A small-molecule ligand and the protein it binds are described below.
Small molecule (SMILES): CC(=O)N[C@H]1[C@H](O[C@H]2[C@H](O)[C@@H](NC(C)=O)CO[C@@H]2CO)O[C@H](CO)[C@@H](O[C@@H]2O[C@H](CO[C@H]3O[C@H](CO)[C@@H](O)[C@H](O)[C@@H]3O)[C@@H](O)[C@H](O[C@H]3O[C@H](CO)[C@@H](O)[C@H](O)[C@@H]3O[C@H]3O[C@H](CO)[C@@H](O)[C@H](O)[C@@H]3O)[C@@H]2O)[C@@H]1O

Binding-site contacts:
Ligand atom O5 contacts residue CYS413 of chain 3.A at 3.4 Å.
Ligand atom C7 contacts residue ASN346 of chain 3.A at 3.8 Å.
Ligand atom O3 contacts residue CYS413 of chain 3.A at 3.9 Å.
Ligand atom O3 contacts residue LYS35 of chain 3.A at 3.4 Å.
Ligand atom C1 contacts residue SER415 of chain 3.A at 3.9 Å.
Ligand atom C7 contacts residue ASN232 of chain 3.A at 3.8 Å.
Ligand atom O3 contacts residue GLN408 of chain 3.A at 3.1 Å (h-bond).
Ligand atom C6 contacts residue GLY348 of chain 3.A at 3.6 Å.
Ligand atom C8 contacts residue ASN346 of chain 3.A at 3.4 Å.
Ligand atom C6 contacts residue CYS413 of chain 3.A at 3.8 Å (hydrophobic).
Ligand atom O5 contacts residue NAG1 of chain 3.N at 3.4 Å (h-bond).
Ligand atom O4 contacts residue LYS35 of chain 3.A at 3.2 Å.
Ligand atom N2 contacts residue ASN232 of chain 3.A at 2.9 Å (h-bond).
Ligand atom C1 contacts residue ASN232 of chain 3.A at 1.4 Å.
Ligand atom C5 contacts residue GLU181 of chain 3.A at 3.9 Å.
Ligand atom C3 contacts residue ASN232 of chain 3.A at 3.8 Å.
Ligand atom C2 contacts residue VAL414 of chain 3.A at 4.0 Å (hydrophobic).
Ligand atom C8 contacts residue SER415 of chain 3.A at 3.3 Å.
Ligand atom C6 contacts residue ARG412 of chain 3.A at 3.9 Å.
Ligand atom C4 contacts residue VAL414 of chain 3.A at 3.5 Å (hydrophobic).
Ligand atom O5 contacts residue ASN232 of chain 3.A at 2.3 Å (h-bond).
Ligand atom C5 contacts residue ASN232 of chain 3.A at 3.6 Å.
Ligand atom C7 contacts residue SER415 of chain 3.A at 3.3 Å.
Ligand atom C4 contacts residue GLU181 of chain 3.A at 4.0 Å.
Ligand atom O4 contacts residue VAL414 of chain 3.A at 3.5 Å (h-bond).
Ligand atom C3 contacts residue SER415 of chain 3.A at 3.7 Å.
Ligand atom C1 contacts residue GLU181 of chain 3.A at 3.7 Å.
Ligand atom C3 contacts residue VAL414 of chain 3.A at 3.2 Å (hydrophobic).
Ligand atom C8 contacts residue LEU231 of chain 3.A at 3.6 Å (hydrophobic).
Ligand atom C2 contacts residue ASN232 of chain 3.A at 2.5 Å.
Ligand atom N2 contacts residue SER415 of chain 3.A at 2.6 Å (h-bond).
Ligand atom O6 contacts residue GLU181 of chain 3.A at 3.9 Å.
Ligand atom O6 contacts residue GLY348 of chain 3.A at 2.4 Å (h-bond).
Ligand atom O7 contacts residue ASN346 of chain 3.A at 3.5 Å (h-bond).
Ligand atom C5 contacts residue VAL414 of chain 3.A at 3.4 Å (hydrophobic).
Ligand atom C1 contacts residue VAL414 of chain 3.A at 3.8 Å (hydrophobic).
Ligand atom O6 contacts residue SER179 of chain 3.A at 3.3 Å.
Ligand atom C2 contacts residue SER415 of chain 3.A at 3.5 Å.
Ligand atom O6 contacts residue CYS347 of chain 3.A at 3.2 Å.
Ligand atom C6 contacts residue SER179 of chain 3.A at 3.9 Å.

Sequence of chain 3.A:
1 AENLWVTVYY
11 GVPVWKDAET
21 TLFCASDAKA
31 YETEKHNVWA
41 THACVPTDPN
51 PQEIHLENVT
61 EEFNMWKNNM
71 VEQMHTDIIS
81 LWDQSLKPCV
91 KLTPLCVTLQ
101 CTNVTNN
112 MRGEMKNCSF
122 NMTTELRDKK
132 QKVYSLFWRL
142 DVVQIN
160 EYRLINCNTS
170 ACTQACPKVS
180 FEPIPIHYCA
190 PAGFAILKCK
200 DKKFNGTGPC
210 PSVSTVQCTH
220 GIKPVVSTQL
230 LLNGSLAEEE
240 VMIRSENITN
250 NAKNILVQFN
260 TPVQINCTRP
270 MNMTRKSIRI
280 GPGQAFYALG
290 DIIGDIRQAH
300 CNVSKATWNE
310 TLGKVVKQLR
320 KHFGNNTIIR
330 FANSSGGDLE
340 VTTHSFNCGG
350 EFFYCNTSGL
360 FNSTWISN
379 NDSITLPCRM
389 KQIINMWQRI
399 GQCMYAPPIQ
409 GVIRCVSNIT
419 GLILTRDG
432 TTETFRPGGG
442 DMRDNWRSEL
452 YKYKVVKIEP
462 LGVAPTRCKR